Sequence of chain 1.A:
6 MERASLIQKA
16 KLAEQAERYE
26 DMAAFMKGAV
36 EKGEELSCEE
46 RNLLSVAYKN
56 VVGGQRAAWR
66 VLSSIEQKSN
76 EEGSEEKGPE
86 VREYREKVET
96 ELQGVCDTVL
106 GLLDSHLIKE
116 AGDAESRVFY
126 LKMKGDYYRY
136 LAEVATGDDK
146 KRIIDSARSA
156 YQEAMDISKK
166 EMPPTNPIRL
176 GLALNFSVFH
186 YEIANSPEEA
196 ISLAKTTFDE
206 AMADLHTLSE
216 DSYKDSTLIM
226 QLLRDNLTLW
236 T

Binding-site contacts:
Ligand atom C1 contacts residue ASP220 of chain 1.A at 4.0 Å.
Ligand atom C8 contacts residue SER5 of chain 1.B at 3.5 Å.
Ligand atom C9 contacts residue ILE224 of chain 1.A at 4.1 Å (hydrophobic).
Ligand atom C11 contacts residue ASP220 of chain 1.A at 4.3 Å.
Ligand atom C9 contacts residue PRO172 of chain 1.A at 3.2 Å (hydrophobic).
Ligand atom C1 contacts residue LEU223 of chain 1.A at 3.8 Å (hydrophobic).
Ligand atom C14 contacts residue CYS43 of chain 1.A at 3.6 Å (hydrophobic).
Ligand atom C8 contacts residue GLY176 of chain 1.A at 4.4 Å.
Ligand atom O1 contacts residue PRO172 of chain 1.A at 3.5 Å.
Ligand atom C6 contacts residue PHE124 of chain 1.A at 4.3 Å (hydrophobic).
Ligand atom S1 contacts residue GLU44 of chain 1.A at 3.1 Å (salt-bridge).
Ligand atom C3 contacts residue LEU223 of chain 1.A at 4.3 Å (hydrophobic).
Ligand atom C9 contacts residue SER5 of chain 1.B at 3.9 Å.
Ligand atom S1 contacts residue ASN47 of chain 1.A at 3.8 Å.
Ligand atom C7 contacts residue SER5 of chain 1.B at 4.4 Å.
Ligand atom C14 contacts residue ASN47 of chain 1.A at 4.3 Å.
Ligand atom C8 contacts residue PRO172 of chain 1.A at 3.5 Å (hydrophobic).
Ligand atom O3 contacts residue CYS43 of chain 1.A at 3.7 Å.
Ligand atom C13 contacts residue ASN47 of chain 1.A at 4.3 Å.
Ligand atom C16 contacts residue ASN47 of chain 1.A at 3.5 Å.
Ligand atom C3 contacts residue PRO6 of chain 1.B at 3.8 Å (hydrophobic).
Ligand atom O3 contacts residue ILE173 of chain 1.A at 3.9 Å.
Ligand atom C16 contacts residue CYS43 of chain 1.A at 3.2 Å (hydrophobic).
Ligand atom C3 contacts residue ILE224 of chain 1.A at 4.3 Å (hydrophobic).
Ligand atom C9 contacts residue ILE173 of chain 1.A at 4.1 Å (hydrophobic).
Ligand atom S1 contacts residue CYS43 of chain 1.A at 2.0 Å (h-bond).
Ligand atom C17 contacts residue ASN47 of chain 1.A at 3.9 Å.
Ligand atom N2 contacts residue CYS43 of chain 1.A at 2.7 Å (h-bond).
Ligand atom N2 contacts residue ASN47 of chain 1.A at 4.3 Å.
Ligand atom CL1 contacts residue PHE124 of chain 1.A at 3.6 Å.
Ligand atom O2 contacts residue ILE8 of chain 1.B at 2.9 Å.
Ligand atom C4 contacts residue PRO172 of chain 1.A at 4.0 Å (hydrophobic).
Ligand atom C10 contacts residue ILE8 of chain 1.B at 4.0 Å (hydrophobic).
Ligand atom C6 contacts residue ILE173 of chain 1.A at 4.3 Å (hydrophobic).
Ligand atom O3 contacts residue ARG46 of chain 1.A at 4.0 Å.
Ligand atom C3 contacts residue ILE8 of chain 1.B at 3.9 Å (hydrophobic).
Ligand atom CL1 contacts residue LYS127 of chain 1.A at 3.7 Å.
Ligand atom C7 contacts residue ILE173 of chain 1.A at 4.1 Å (hydrophobic).
Ligand atom C15 contacts residue CYS43 of chain 1.A at 3.3 Å (hydrophobic).
Ligand atom C8 contacts residue ILE173 of chain 1.A at 3.8 Å (hydrophobic).

The protein below binds the small molecule below.
Small molecule (SMILES): CN(C)CCSSCCNC(=O)C1CCN(C(=O)C(C)(C)Oc2ccc(Cl)cc2)CC1

Sequence of chain 1.B:
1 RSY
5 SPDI